Binding-site contacts:
Ligand atom CB contacts residue TRP148 of chain 1.A at 3.5 Å (hydrophobic).
Ligand atom OE2 contacts residue ARG63 of chain 1.A at 2.8 Å (salt-bridge).
Ligand atom OE1 contacts residue TYR60 of chain 1.A at 3.5 Å.
Ligand atom OD1 contacts residue HIS156 of chain 1.A at 3.4 Å.
Ligand atom O contacts residue ASN67 of chain 1.A at 3.4 Å.
Ligand atom CA contacts residue TYR172 of chain 1.A at 3.5 Å (hydrophobic).
Ligand atom O contacts residue SER144 of chain 1.A at 2.6 Å (h-bond).
Ligand atom N contacts residue TYR8 of chain 1.A at 2.9 Å (h-bond).
Ligand atom OXT contacts residue LYS147 of chain 1.A at 2.9 Å (salt-bridge).
Ligand atom O contacts residue EDO1 of chain 1.K at 2.6 Å (h-bond).
Ligand atom CD1 contacts residue TYR100 of chain 1.A at 3.2 Å (hydrophobic).
Ligand atom OG1 contacts residue SER71 of chain 1.A at 3.0 Å (h-bond).
Ligand atom O contacts residue ASN78 of chain 1.A at 3.3 Å (h-bond).
Ligand atom O contacts residue TYR160 of chain 1.A at 2.6 Å (h-bond).
Ligand atom OE1 contacts residue ASN64 of chain 1.A at 3.1 Å (h-bond).
Ligand atom CD contacts residue ASN64 of chain 1.A at 3.5 Å.
Ligand atom CB contacts residue SER144 of chain 1.A at 3.5 Å.
Ligand atom O contacts residue TYR85 of chain 1.A at 2.8 Å (h-bond).
Ligand atom CE1 contacts residue TYR100 of chain 1.A at 3.4 Å (hydrophobic).
Ligand atom CG2 contacts residue SER71 of chain 1.A at 3.5 Å.
Ligand atom N contacts residue TYR172 of chain 1.A at 2.7 Å (h-bond).
Ligand atom N contacts residue TYR8 of chain 1.A at 3.5 Å (h-bond).
Ligand atom N contacts residue ASN64 of chain 1.A at 3.0 Å (h-bond).
Ligand atom C contacts residue EDO1 of chain 1.K at 3.6 Å.
Ligand atom CB contacts residue ASN67 of chain 1.A at 3.5 Å.
Ligand atom CA contacts residue ASN78 of chain 1.A at 3.5 Å.
Ligand atom CG contacts residue TYR100 of chain 1.A at 3.4 Å (hydrophobic).
Ligand atom C contacts residue TYR8 of chain 1.A at 3.4 Å (hydrophobic).
Ligand atom CZ contacts residue TYR100 of chain 1.A at 3.6 Å (hydrophobic).
Ligand atom OE2 contacts residue TRP98 of chain 1.A at 3.5 Å.
Ligand atom CD2 contacts residue TYR100 of chain 1.A at 3.5 Å (hydrophobic).
Ligand atom O contacts residue TRP148 of chain 1.A at 2.9 Å (h-bond).
Ligand atom N contacts residue EDO1 of chain 1.K at 3.0 Å (h-bond).
Ligand atom N contacts residue TYR100 of chain 1.A at 3.0 Å (h-bond).
Ligand atom CA contacts residue TYR8 of chain 1.A at 3.5 Å (hydrophobic).
Ligand atom CG contacts residue TYR100 of chain 1.A at 3.3 Å (hydrophobic).
Ligand atom CB contacts residue SER168 of chain 1.A at 3.1 Å.
Ligand atom C contacts residue SER144 of chain 1.A at 3.5 Å.
Ligand atom N contacts residue ASN78 of chain 1.A at 2.9 Å (h-bond).
Ligand atom OE1 contacts residue ARG63 of chain 1.A at 3.1 Å (salt-bridge).

This protein binds this small molecule.
Small molecule (SMILES): CC(C)C[C@H](NC(=O)[C@H](Cc1ccccc1)NC(=O)[C@@H](NC(=O)[C@H](CC(C)C)NC(=O)[C@H](CC(=O)O)NC(=O)[C@H](CCC(=O)O)NC(=O)[C@H](Cc1ccccc1)NC(=O)[C@@H](N)CCC(=O)O)[C@@H](C)O)C(=O)N[C@@H](C)C(=O)O

Sequence of chain 1.A:
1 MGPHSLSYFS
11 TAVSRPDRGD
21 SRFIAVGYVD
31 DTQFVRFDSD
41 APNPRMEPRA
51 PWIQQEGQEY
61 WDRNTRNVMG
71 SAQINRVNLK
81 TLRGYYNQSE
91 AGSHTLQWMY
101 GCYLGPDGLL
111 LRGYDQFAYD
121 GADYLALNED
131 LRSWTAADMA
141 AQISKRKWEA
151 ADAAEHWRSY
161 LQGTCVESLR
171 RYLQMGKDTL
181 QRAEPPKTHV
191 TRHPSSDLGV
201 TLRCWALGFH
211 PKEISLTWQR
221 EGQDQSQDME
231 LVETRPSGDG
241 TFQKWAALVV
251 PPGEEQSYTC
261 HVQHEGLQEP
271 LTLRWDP